Binding-site contacts:
Ligand atom C3 contacts residue TRP500 of chain 4.A at 3.5 Å (hydrophobic).
Ligand atom C4 contacts residue TRP500 of chain 4.A at 3.2 Å (hydrophobic).
Ligand atom O6 contacts residue PHE516 of chain 4.A at 3.7 Å.
Ligand atom C3 contacts residue GLN88 of chain 4.A at 4.0 Å.
Ligand atom O4 contacts residue TRP500 of chain 4.A at 2.3 Å (h-bond).
Ligand atom C4 contacts residue HBK1 of chain 4.C at 4.1 Å.
Ligand atom O3 contacts residue TRP500 of chain 4.A at 3.5 Å.
Ligand atom C6 contacts residue GLU507 of chain 4.A at 2.9 Å.
Ligand atom C3 contacts residue TRP508 of chain 4.A at 3.9 Å (hydrophobic).
Ligand atom C5 contacts residue GLU507 of chain 4.A at 3.7 Å.
Ligand atom C2 contacts residue GLU452 of chain 4.A at 3.6 Å.
Ligand atom O6 contacts residue GLU507 of chain 4.A at 2.6 Å (salt-bridge).
Ligand atom O3 contacts residue TRP508 of chain 4.A at 3.1 Å (h-bond).
Ligand atom O5 contacts residue TYR379 of chain 4.A at 3.9 Å.
Ligand atom C2 contacts residue TRP191 of chain 4.A at 3.8 Å (hydrophobic).
Ligand atom C3 contacts residue GLU452 of chain 4.A at 3.6 Å.
Ligand atom O5 contacts residue HBK1 of chain 4.C at 2.3 Å (h-bond).
Ligand atom C1 contacts residue HBK1 of chain 4.C at 1.4 Å.
Ligand atom C4 contacts residue GLU507 of chain 4.A at 3.3 Å.
Ligand atom O2 contacts residue HIS190 of chain 4.A at 3.8 Å.
Ligand atom C3 contacts residue TYR379 of chain 4.A at 4.1 Å (hydrophobic).
Ligand atom O2 contacts residue HBK1 of chain 4.C at 2.9 Å (h-bond).
Ligand atom C5 contacts residue HBK1 of chain 4.C at 3.6 Å.
Ligand atom O4 contacts residue GLU507 of chain 4.A at 2.6 Å (salt-bridge).
Ligand atom C1 contacts residue TYR379 of chain 4.A at 3.7 Å (hydrophobic).
Ligand atom C6 contacts residue PHE516 of chain 4.A at 3.5 Å (hydrophobic).
Ligand atom O2 contacts residue TRP191 of chain 4.A at 3.8 Å.
Ligand atom C5 contacts residue TYR379 of chain 4.A at 3.5 Å (hydrophobic).
Ligand atom C1 contacts residue GLU452 of chain 4.A at 3.6 Å.
Ligand atom O2 contacts residue GLU452 of chain 4.A at 3.0 Å (salt-bridge).
Ligand atom O3 contacts residue GLN88 of chain 4.A at 2.8 Å (h-bond).
Ligand atom C3 contacts residue HBK1 of chain 4.C at 3.8 Å.
Ligand atom O2 contacts residue ASN235 of chain 4.A at 3.3 Å (h-bond).
Ligand atom C6 contacts residue TRP500 of chain 4.A at 3.3 Å (hydrophobic).
Ligand atom C5 contacts residue TRP500 of chain 4.A at 3.1 Å (hydrophobic).
Ligand atom C4 contacts residue GLN88 of chain 4.A at 3.6 Å.
Ligand atom O3 contacts residue HIS190 of chain 4.A at 3.1 Å.
Ligand atom C2 contacts residue HBK1 of chain 4.C at 2.4 Å.
Ligand atom C4 contacts residue TRP508 of chain 4.A at 3.7 Å (hydrophobic).
Ligand atom O4 contacts residue GLN88 of chain 4.A at 2.9 Å (h-bond).

Sequence of chain 4.A:
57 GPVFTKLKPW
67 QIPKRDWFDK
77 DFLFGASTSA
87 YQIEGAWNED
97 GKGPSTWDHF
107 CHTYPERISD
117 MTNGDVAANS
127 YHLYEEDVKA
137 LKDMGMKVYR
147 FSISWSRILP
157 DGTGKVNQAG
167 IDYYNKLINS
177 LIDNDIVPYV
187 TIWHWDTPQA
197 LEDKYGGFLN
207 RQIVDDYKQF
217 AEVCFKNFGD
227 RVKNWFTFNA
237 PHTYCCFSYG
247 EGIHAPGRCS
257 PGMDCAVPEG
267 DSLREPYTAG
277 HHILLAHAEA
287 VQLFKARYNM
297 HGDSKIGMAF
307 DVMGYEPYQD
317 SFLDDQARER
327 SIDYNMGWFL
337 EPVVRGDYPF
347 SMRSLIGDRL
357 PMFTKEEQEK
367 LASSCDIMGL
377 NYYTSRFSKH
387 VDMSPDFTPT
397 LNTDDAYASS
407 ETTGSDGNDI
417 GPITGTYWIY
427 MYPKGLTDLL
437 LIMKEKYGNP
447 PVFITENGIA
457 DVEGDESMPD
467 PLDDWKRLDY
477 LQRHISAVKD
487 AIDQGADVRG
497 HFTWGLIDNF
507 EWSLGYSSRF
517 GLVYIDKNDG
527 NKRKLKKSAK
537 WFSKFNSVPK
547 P

This small molecule binds to this protein.
Small molecule (SMILES): OC[C@H]1O[C@@H](O)[C@H](O)[C@@H](O)[C@@H]1O